Binding-site contacts:
Ligand atom C24 contacts residue TYR310 of chain 16.B at 3.6 Å (hydrophobic).
Ligand atom O7 contacts residue ASP118 of chain 18.B at 3.6 Å.
Ligand atom O2 contacts residue ARG306 of chain 16.B at 3.7 Å.
Ligand atom C16 contacts residue ARG306 of chain 16.B at 3.6 Å.
Ligand atom C19 contacts residue LYS122 of chain 18.B at 3.8 Å.
Ligand atom C23 contacts residue PHE294 of chain 16.B at 3.6 Å (hydrophobic).
Ligand atom C26 contacts residue PHE294 of chain 16.B at 3.9 Å (hydrophobic).
Ligand atom C18 contacts residue GLU125 of chain 18.B at 3.3 Å.
Ligand atom O1 contacts residue PHE294 of chain 16.B at 3.3 Å (h-bond).
Ligand atom C7 contacts residue LYS297 of chain 16.B at 3.5 Å.
Ligand atom C6 contacts residue LYS297 of chain 16.B at 2.9 Å.
Ligand atom C18 contacts residue ARG121 of chain 18.B at 4.1 Å.
Ligand atom O7 contacts residue LYS297 of chain 16.B at 3.7 Å.
Ligand atom C19 contacts residue GLU125 of chain 18.B at 3.7 Å.
Ligand atom C8 contacts residue ASP118 of chain 18.B at 3.8 Å.
Ligand atom O2 contacts residue ALA296 of chain 16.B at 3.7 Å.
Ligand atom C1 contacts residue ASP295 of chain 16.B at 4.0 Å.
Ligand atom C20 contacts residue PHE294 of chain 16.B at 3.9 Å (hydrophobic).
Ligand atom O8 contacts residue ASP118 of chain 18.B at 2.7 Å (salt-bridge).
Ligand atom C17 contacts residue LYS122 of chain 18.B at 3.6 Å.
Ligand atom C22 contacts residue TYR340 of chain 16.B at 4.1 Å (hydrophobic).
Ligand atom O2 contacts residue ASP295 of chain 16.B at 2.8 Å (salt-bridge).
Ligand atom C27 contacts residue PHE294 of chain 16.B at 4.1 Å (hydrophobic).
Ligand atom O24 contacts residue TYR310 of chain 16.B at 2.8 Å (h-bond).
Ligand atom O11 contacts residue GLU125 of chain 18.B at 2.8 Å (salt-bridge).
Ligand atom C27 contacts residue PHE341 of chain 16.B at 4.0 Å (hydrophobic).
Ligand atom C24 contacts residue PHE294 of chain 16.B at 3.5 Å (hydrophobic).
Ligand atom C6 contacts residue ASP118 of chain 18.B at 3.2 Å.
Ligand atom C11 contacts residue GLU125 of chain 18.B at 3.9 Å.
Ligand atom C10 contacts residue GLU125 of chain 18.B at 3.8 Å.
Ligand atom O1 contacts residue ALA296 of chain 16.B at 3.3 Å (h-bond).
Ligand atom O1 contacts residue ASP295 of chain 16.B at 3.7 Å.
Ligand atom C26 contacts residue TYR310 of chain 16.B at 3.8 Å (hydrophobic).
Ligand atom O3 contacts residue ARG306 of chain 16.B at 3.2 Å (salt-bridge).
Ligand atom C27 contacts residue VAL333 of chain 16.B at 3.8 Å (hydrophobic).
Ligand atom O24 contacts residue PHE294 of chain 16.B at 2.9 Å (h-bond).
Ligand atom O91 contacts residue ASP295 of chain 16.B at 3.6 Å.
Ligand atom C2 contacts residue ASP295 of chain 16.B at 3.4 Å.
Ligand atom C7 contacts residue ASP118 of chain 18.B at 4.1 Å.
Ligand atom C5 contacts residue LYS297 of chain 16.B at 3.7 Å.

The small molecule below binds the protein below.
Small molecule (SMILES): CC[C@H](/C=C(/C)[C@@H]1C[C@@H](OC)C[C@H](O)C(C)(C)[C@@]2(O)O[C@@H](C[C@@H](OC)[C@H](O)C(=O)O1)C[C@@H](OC)[C@H]2O)CO

Sequence of chain 16.B:
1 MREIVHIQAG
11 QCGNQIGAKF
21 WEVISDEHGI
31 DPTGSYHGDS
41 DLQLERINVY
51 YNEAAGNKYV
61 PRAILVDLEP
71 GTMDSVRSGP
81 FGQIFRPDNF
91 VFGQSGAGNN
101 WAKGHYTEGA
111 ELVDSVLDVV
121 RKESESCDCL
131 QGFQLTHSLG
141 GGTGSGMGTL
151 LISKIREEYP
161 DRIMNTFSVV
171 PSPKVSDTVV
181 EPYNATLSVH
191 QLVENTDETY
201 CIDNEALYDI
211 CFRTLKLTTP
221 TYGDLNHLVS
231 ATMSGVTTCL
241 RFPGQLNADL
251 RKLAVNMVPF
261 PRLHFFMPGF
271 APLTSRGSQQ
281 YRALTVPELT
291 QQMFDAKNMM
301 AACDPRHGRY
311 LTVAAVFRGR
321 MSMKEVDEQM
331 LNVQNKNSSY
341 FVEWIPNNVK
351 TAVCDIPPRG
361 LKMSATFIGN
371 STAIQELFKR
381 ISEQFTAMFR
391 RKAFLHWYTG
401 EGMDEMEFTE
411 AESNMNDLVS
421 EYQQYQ

Sequence of chain 18.B:
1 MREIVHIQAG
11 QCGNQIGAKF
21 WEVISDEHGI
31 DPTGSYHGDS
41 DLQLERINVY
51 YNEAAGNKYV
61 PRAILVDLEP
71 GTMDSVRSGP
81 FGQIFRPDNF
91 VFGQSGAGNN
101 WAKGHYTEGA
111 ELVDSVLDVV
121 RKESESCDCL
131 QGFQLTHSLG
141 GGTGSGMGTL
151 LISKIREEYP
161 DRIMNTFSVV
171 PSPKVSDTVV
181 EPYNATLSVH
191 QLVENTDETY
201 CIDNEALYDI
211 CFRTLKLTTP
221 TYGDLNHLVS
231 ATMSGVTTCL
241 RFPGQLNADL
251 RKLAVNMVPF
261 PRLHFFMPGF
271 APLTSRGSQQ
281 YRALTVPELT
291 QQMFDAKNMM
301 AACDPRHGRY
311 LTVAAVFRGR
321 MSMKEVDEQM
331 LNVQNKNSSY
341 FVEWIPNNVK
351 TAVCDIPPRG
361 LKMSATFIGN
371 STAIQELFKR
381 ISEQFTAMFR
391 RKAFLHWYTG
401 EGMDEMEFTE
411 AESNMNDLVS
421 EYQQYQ